Sequence of chain 1.D:
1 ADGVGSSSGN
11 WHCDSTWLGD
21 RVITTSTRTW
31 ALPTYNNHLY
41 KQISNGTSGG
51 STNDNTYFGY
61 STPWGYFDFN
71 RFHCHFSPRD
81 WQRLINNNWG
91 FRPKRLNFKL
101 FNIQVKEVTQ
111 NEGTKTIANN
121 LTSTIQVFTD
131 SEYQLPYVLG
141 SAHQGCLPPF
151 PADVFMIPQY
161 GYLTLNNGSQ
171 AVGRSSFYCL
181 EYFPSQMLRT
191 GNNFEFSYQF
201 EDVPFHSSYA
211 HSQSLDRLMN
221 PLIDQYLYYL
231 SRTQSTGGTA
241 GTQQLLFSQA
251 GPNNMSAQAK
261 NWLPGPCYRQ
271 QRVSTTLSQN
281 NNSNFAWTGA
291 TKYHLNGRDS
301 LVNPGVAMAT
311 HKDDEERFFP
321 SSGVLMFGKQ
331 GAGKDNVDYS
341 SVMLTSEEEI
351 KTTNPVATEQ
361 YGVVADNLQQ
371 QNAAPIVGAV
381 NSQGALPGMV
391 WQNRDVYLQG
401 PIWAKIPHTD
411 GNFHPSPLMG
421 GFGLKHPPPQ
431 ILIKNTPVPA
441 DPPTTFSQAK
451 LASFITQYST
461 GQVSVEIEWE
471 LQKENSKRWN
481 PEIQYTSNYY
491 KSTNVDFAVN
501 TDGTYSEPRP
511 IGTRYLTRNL

The small molecule below binds the protein below.
Small molecule (SMILES): Nc1ccn([C@H]2C[C@H](O)[C@@H](COP(=O)(O)O)O2)c(=O)n1

Binding-site contacts:
Ligand atom C5' contacts residue PRO204 of chain 1.D at 4.3 Å (hydrophobic).
Ligand atom C3' contacts residue DA1 of chain 1.PB at 2.6 Å.
Ligand atom C5 contacts residue ARG92 of chain 1.D at 4.3 Å.
Ligand atom O4' contacts residue VAL203 of chain 1.D at 3.6 Å.
Ligand atom O5' contacts residue ASP202 of chain 1.D at 4.4 Å.
Ligand atom C1' contacts residue VAL203 of chain 1.D at 4.1 Å (hydrophobic).
Ligand atom C2' contacts residue DA1 of chain 1.PB at 3.3 Å.
Ligand atom C6 contacts residue PHE205 of chain 1.D at 4.4 Å (hydrophobic).
Ligand atom O4' contacts residue ARG92 of chain 1.D at 4.2 Å.
Ligand atom C5' contacts residue ASP202 of chain 1.D at 4.0 Å.
Ligand atom N1 contacts residue ARG92 of chain 1.D at 4.0 Å.
Ligand atom C1' contacts residue ARG92 of chain 1.D at 4.4 Å.
Ligand atom C2 contacts residue ARG92 of chain 1.D at 4.3 Å.
Ligand atom C2' contacts residue PRO204 of chain 1.D at 4.3 Å (hydrophobic).
Ligand atom C4 contacts residue ARG92 of chain 1.D at 4.4 Å.
Ligand atom C5 contacts residue PHE205 of chain 1.D at 4.2 Å (hydrophobic).
Ligand atom O3' contacts residue DA1 of chain 1.PB at 1.6 Å.
Ligand atom C4' contacts residue VAL203 of chain 1.D at 4.2 Å (hydrophobic).
Ligand atom C6 contacts residue ARG92 of chain 1.D at 4.0 Å.
Ligand atom C4' contacts residue PRO204 of chain 1.D at 3.6 Å (hydrophobic).
Ligand atom O4' contacts residue PRO204 of chain 1.D at 3.6 Å (h-bond).
Ligand atom C1' contacts residue PRO204 of chain 1.D at 3.7 Å (hydrophobic).
Ligand atom C4' contacts residue DA1 of chain 1.PB at 3.9 Å.